Sequence of chain 1.L:
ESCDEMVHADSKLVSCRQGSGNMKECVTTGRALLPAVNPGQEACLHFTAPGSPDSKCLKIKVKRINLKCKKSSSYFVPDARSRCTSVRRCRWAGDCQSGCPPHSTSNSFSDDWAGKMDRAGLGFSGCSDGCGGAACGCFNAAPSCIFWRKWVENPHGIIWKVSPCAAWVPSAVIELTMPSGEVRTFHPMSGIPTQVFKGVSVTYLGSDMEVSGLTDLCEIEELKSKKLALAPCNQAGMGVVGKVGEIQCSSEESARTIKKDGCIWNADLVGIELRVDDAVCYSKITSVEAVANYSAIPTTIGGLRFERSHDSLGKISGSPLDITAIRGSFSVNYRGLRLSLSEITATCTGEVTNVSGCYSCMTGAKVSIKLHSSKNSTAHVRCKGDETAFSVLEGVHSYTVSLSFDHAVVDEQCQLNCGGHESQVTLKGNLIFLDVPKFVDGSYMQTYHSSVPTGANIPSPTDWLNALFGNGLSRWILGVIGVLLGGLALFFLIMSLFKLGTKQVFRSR

A protein and the small-molecule ligand that binds it are described below.
Small molecule (SMILES): CC(=O)N[C@@H]1[C@@H](O)[C@H](O)[C@@H](CO)O[C@H]1O

Binding-site contacts:
Ligand atom C4 contacts residue ASN376 of chain 1.L at 4.2 Å.
Ligand atom O5 contacts residue ASN376 of chain 1.L at 2.4 Å (h-bond).
Ligand atom C1 contacts residue ASN376 of chain 1.L at 1.4 Å.
Ligand atom O7 contacts residue ASN376 of chain 1.L at 3.6 Å (h-bond).
Ligand atom C2 contacts residue ASN376 of chain 1.L at 2.5 Å.
Ligand atom C5 contacts residue ASN376 of chain 1.L at 3.7 Å.
Ligand atom N2 contacts residue ASN376 of chain 1.L at 2.9 Å (h-bond).
Ligand atom C3 contacts residue ASN376 of chain 1.L at 3.8 Å.
Ligand atom C7 contacts residue ASN376 of chain 1.L at 3.4 Å.